Sequence of chain 1.C:
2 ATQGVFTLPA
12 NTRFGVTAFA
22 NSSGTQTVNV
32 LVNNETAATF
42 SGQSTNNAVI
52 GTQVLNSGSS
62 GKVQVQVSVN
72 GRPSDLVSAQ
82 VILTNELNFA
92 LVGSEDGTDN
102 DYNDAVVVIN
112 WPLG

Binding-site contacts:
Ligand atom C4 contacts residue GLY115 of chain 1.B at 3.4 Å.
Ligand atom O2 contacts residue ASP97 of chain 1.C at 2.7 Å (salt-bridge).
Ligand atom O4 contacts residue SER23 of chain 1.C at 3.4 Å.
Ligand atom O3 contacts residue SER24 of chain 1.C at 3.6 Å.
Ligand atom C3 contacts residue ASP100 of chain 1.C at 3.2 Å.
Ligand atom C5 contacts residue SER24 of chain 1.C at 3.9 Å.
Ligand atom O2 contacts residue GLU96 of chain 1.C at 3.3 Å (salt-bridge).
Ligand atom C6 contacts residue ASP97 of chain 1.C at 3.4 Å.
Ligand atom C2 contacts residue ASP105 of chain 1.C at 3.2 Å.
Ligand atom O3 contacts residue ASP100 of chain 1.C at 2.5 Å (salt-bridge).
Ligand atom C6 contacts residue ASP100 of chain 1.C at 3.6 Å.
Ligand atom O4 contacts residue CA1 of chain 1.Q at 2.5 Å.
Ligand atom C3 contacts residue ASP105 of chain 1.C at 3.7 Å.
Ligand atom O5 contacts residue SER24 of chain 1.C at 3.0 Å (h-bond).
Ligand atom C4 contacts residue SER24 of chain 1.C at 3.8 Å.
Ligand atom C2 contacts residue ASP97 of chain 1.C at 3.4 Å.
Ligand atom O6 contacts residue ASP100 of chain 1.C at 3.4 Å.
Ligand atom O3 contacts residue ASP102 of chain 1.C at 2.9 Å (salt-bridge).
Ligand atom O3 contacts residue CA1 of chain 1.P at 2.5 Å.
Ligand atom C3 contacts residue CA1 of chain 1.Q at 3.3 Å.
Ligand atom C4 contacts residue CA1 of chain 1.Q at 3.4 Å.
Ligand atom O2 contacts residue GLY98 of chain 1.C at 3.8 Å.
Ligand atom C1 contacts residue ASP97 of chain 1.C at 3.8 Å.
Ligand atom O6 contacts residue ASP97 of chain 1.C at 3.6 Å.
Ligand atom C2 contacts residue CA1 of chain 1.P at 3.3 Å.
Ligand atom O4 contacts residue ASP105 of chain 1.C at 3.8 Å.
Ligand atom O3 contacts residue ASP105 of chain 1.C at 3.1 Å (salt-bridge).
Ligand atom C1 contacts residue SER23 of chain 1.C at 3.4 Å.
Ligand atom C3 contacts residue CA1 of chain 1.P at 3.4 Å.
Ligand atom O2 contacts residue ASP100 of chain 1.C at 3.6 Å.
Ligand atom O4 contacts residue ASN22 of chain 1.C at 3.0 Å (h-bond).
Ligand atom O4 contacts residue GLY115 of chain 1.B at 2.5 Å (h-bond).
Ligand atom O2 contacts residue CA1 of chain 1.P at 2.5 Å.
Ligand atom C6 contacts residue SER24 of chain 1.C at 3.5 Å.
Ligand atom O2 contacts residue ASP105 of chain 1.C at 3.3 Å (salt-bridge).
Ligand atom C2 contacts residue CA1 of chain 1.Q at 3.8 Å.
Ligand atom C6 contacts residue GLY115 of chain 1.B at 3.6 Å.
Ligand atom O5 contacts residue SER23 of chain 1.C at 3.4 Å (h-bond).
Ligand atom O3 contacts residue CA1 of chain 1.Q at 2.5 Å.
Ligand atom C2 contacts residue SER23 of chain 1.C at 3.6 Å.

Sequence of chain 1.B:
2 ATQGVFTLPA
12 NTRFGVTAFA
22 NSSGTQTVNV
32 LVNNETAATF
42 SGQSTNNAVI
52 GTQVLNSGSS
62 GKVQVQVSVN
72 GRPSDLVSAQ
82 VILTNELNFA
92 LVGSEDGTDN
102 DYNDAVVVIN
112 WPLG

This protein binds this small molecule.
Small molecule (SMILES): CC(=O)N[C@@H]1[C@@H](O[C@@H]2O[C@H](CO)[C@H](O)[C@H](O)[C@H]2O)[C@H](O[C@@H]2O[C@@H](C)[C@@H](O)[C@@H](O)[C@@H]2O)[C@@H](CO)O[C@H]1O